Sequence of chain 1.A:
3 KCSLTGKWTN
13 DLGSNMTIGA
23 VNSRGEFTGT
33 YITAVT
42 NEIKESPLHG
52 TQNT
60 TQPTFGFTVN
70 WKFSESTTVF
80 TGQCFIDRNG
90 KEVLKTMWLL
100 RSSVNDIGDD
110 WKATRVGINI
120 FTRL

The protein below binds the small molecule below.
Small molecule (SMILES): CC(=O)N[C@@H]1[C@@H](O)[C@H](O)[C@@H](CO)O[C@H]1O

Binding-site contacts:
Ligand atom O7 contacts residue ASN17 of chain 1.A at 3.6 Å.
Ligand atom O5 contacts residue ASN17 of chain 1.A at 2.1 Å (h-bond).
Ligand atom C6 contacts residue LEU123 of chain 1.A at 3.8 Å (hydrophobic).
Ligand atom C4 contacts residue ASN17 of chain 1.A at 4.1 Å.
Ligand atom O5 contacts residue LEU123 of chain 1.A at 3.9 Å.
Ligand atom C7 contacts residue ASN17 of chain 1.A at 3.6 Å.
Ligand atom C8 contacts residue ALA36 of chain 1.A at 4.2 Å (hydrophobic).
Ligand atom O7 contacts residue ILE34 of chain 1.A at 3.6 Å.
Ligand atom C3 contacts residue ASN17 of chain 1.A at 3.7 Å.
Ligand atom N2 contacts residue ASN17 of chain 1.A at 3.1 Å (h-bond).
Ligand atom C1 contacts residue ASN17 of chain 1.A at 1.2 Å.
Ligand atom C5 contacts residue ASN17 of chain 1.A at 3.3 Å.
Ligand atom C8 contacts residue ILE34 of chain 1.A at 4.0 Å (hydrophobic).
Ligand atom C7 contacts residue GLY15 of chain 1.A at 4.4 Å.
Ligand atom C8 contacts residue THR35 of chain 1.A at 4.4 Å.
Ligand atom O6 contacts residue LYS9 of chain 1.A at 3.4 Å (salt-bridge).
Ligand atom C8 contacts residue GLY15 of chain 1.A at 4.0 Å.
Ligand atom N2 contacts residue GLY15 of chain 1.A at 3.9 Å.
Ligand atom C1 contacts residue LEU123 of chain 1.A at 4.4 Å (hydrophobic).
Ligand atom O6 contacts residue LEU123 of chain 1.A at 4.3 Å.
Ligand atom C1 contacts residue LYS9 of chain 1.A at 4.3 Å.
Ligand atom O5 contacts residue LYS9 of chain 1.A at 3.5 Å (salt-bridge).
Ligand atom C6 contacts residue LYS9 of chain 1.A at 4.5 Å.
Ligand atom C5 contacts residue LEU123 of chain 1.A at 4.2 Å (hydrophobic).
Ligand atom C2 contacts residue ASN17 of chain 1.A at 2.5 Å.
Ligand atom C7 contacts residue ILE34 of chain 1.A at 4.2 Å (hydrophobic).